Binding-site contacts:
Ligand atom C12 contacts residue LEU104 of chain 1.B at 3.8 Å (hydrophobic).
Ligand atom C16 contacts residue LEU97 of chain 1.A at 3.6 Å (hydrophobic).
Ligand atom C15 contacts residue TYR37 of chain 1.A at 3.4 Å (hydrophobic).
Ligand atom C8 contacts residue VAL101 of chain 1.B at 3.9 Å (hydrophobic).
Ligand atom C13 contacts residue ASP31 of chain 1.B at 3.6 Å.
Ligand atom O4 contacts residue TYR37 of chain 1.A at 2.7 Å (h-bond).
Ligand atom O3 contacts residue TYR37 of chain 1.A at 3.7 Å.
Ligand atom C13 contacts residue TRP33 of chain 1.B at 3.6 Å (hydrophobic).
Ligand atom C15 contacts residue GLY105 of chain 1.B at 3.7 Å.
Ligand atom O3 contacts residue LEU104 of chain 1.B at 3.7 Å.
Ligand atom C13 contacts residue GLN103 of chain 1.B at 3.7 Å.
Ligand atom O3 contacts residue GLY105 of chain 1.B at 2.7 Å (h-bond).
Ligand atom C8 contacts residue TRP33 of chain 1.B at 3.5 Å (hydrophobic).
Ligand atom C4 contacts residue TRP33 of chain 1.B at 3.7 Å (hydrophobic).
Ligand atom C16 contacts residue HIS31 of chain 1.A at 3.9 Å.
Ligand atom N1 contacts residue TYR37 of chain 1.A at 3.8 Å.
Ligand atom C7 contacts residue PHE101 of chain 1.A at 3.6 Å (hydrophobic).
Ligand atom C10 contacts residue TRP33 of chain 1.B at 3.6 Å (hydrophobic).
Ligand atom C2 contacts residue HIS96 of chain 1.A at 3.8 Å.
Ligand atom C16 contacts residue TYR37 of chain 1.A at 3.8 Å (hydrophobic).
Ligand atom C16 contacts residue HIS96 of chain 1.A at 3.3 Å.
Ligand atom O2 contacts residue VAL101 of chain 1.B at 3.2 Å.
Ligand atom C15 contacts residue LEU104 of chain 1.B at 3.5 Å (hydrophobic).
Ligand atom C9 contacts residue TRP33 of chain 1.B at 3.6 Å (hydrophobic).
Ligand atom C14 contacts residue TRP33 of chain 1.B at 3.5 Å (hydrophobic).
Ligand atom C6 contacts residue TYR99 of chain 1.A at 3.6 Å (hydrophobic).
Ligand atom C3 contacts residue TRP33 of chain 1.B at 3.4 Å (hydrophobic).
Ligand atom C12 contacts residue ASP31 of chain 1.B at 3.6 Å.
Ligand atom C13 contacts residue VAL101 of chain 1.B at 3.3 Å (hydrophobic).
Ligand atom C7 contacts residue HIS96 of chain 1.A at 3.5 Å.
Ligand atom C11 contacts residue TRP33 of chain 1.B at 3.7 Å (hydrophobic).
Ligand atom O1 contacts residue TRP33 of chain 1.B at 3.5 Å.
Ligand atom C1 contacts residue HIS96 of chain 1.A at 3.4 Å.
Ligand atom O2 contacts residue TRP33 of chain 1.B at 3.4 Å.
Ligand atom C11 contacts residue LEU104 of chain 1.B at 3.9 Å (hydrophobic).
Ligand atom C1 contacts residue TYR37 of chain 1.A at 3.8 Å (hydrophobic).
Ligand atom O4 contacts residue LEU104 of chain 1.B at 3.0 Å.
Ligand atom C12 contacts residue TRP33 of chain 1.B at 3.9 Å (hydrophobic).
Ligand atom C14 contacts residue VAL101 of chain 1.B at 3.3 Å (hydrophobic).
Ligand atom C10 contacts residue LEU104 of chain 1.B at 3.9 Å (hydrophobic).

This small molecule binds to this protein.
Small molecule (SMILES): CN1[C@H]2CC[C@@H]1[C@@H](C(=O)O)[C@@H](OC(=O)c1ccccc1)C2

Sequence of chain 1.B:
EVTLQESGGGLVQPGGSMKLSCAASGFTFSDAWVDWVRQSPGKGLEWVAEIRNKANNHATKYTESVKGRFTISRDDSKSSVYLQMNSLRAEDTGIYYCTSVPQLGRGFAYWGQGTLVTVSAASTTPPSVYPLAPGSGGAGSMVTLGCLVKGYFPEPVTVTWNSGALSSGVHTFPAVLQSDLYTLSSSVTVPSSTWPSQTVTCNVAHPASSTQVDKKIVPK

Sequence of chain 1.A:
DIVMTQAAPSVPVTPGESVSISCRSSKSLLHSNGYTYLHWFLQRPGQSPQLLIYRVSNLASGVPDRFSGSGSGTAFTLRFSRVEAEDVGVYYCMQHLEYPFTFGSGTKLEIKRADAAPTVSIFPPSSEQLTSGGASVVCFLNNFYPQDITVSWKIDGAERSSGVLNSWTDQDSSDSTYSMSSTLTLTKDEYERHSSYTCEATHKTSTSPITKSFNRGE